Binding-site contacts:
Ligand atom C2 contacts residue ASN709 of chain 1.B at 2.5 Å.
Ligand atom N2 contacts residue ASN709 of chain 1.B at 2.9 Å (h-bond).
Ligand atom O7 contacts residue ILE1130 of chain 1.B at 4.4 Å.
Ligand atom C8 contacts residue GLY1131 of chain 1.B at 3.9 Å.
Ligand atom C1 contacts residue ASN709 of chain 1.B at 1.5 Å.
Ligand atom C8 contacts residue ASN710 of chain 1.B at 4.5 Å.
Ligand atom C7 contacts residue ASN709 of chain 1.B at 3.2 Å.
Ligand atom O5 contacts residue ASN709 of chain 1.B at 2.5 Å (h-bond).
Ligand atom C4 contacts residue ASN709 of chain 1.B at 4.3 Å.
Ligand atom C8 contacts residue ASN709 of chain 1.B at 3.9 Å.
Ligand atom C5 contacts residue ASN709 of chain 1.B at 3.8 Å.
Ligand atom C3 contacts residue ASN709 of chain 1.B at 3.9 Å.
Ligand atom O7 contacts residue ASN709 of chain 1.B at 3.2 Å (h-bond).

Sequence of chain 1.B:
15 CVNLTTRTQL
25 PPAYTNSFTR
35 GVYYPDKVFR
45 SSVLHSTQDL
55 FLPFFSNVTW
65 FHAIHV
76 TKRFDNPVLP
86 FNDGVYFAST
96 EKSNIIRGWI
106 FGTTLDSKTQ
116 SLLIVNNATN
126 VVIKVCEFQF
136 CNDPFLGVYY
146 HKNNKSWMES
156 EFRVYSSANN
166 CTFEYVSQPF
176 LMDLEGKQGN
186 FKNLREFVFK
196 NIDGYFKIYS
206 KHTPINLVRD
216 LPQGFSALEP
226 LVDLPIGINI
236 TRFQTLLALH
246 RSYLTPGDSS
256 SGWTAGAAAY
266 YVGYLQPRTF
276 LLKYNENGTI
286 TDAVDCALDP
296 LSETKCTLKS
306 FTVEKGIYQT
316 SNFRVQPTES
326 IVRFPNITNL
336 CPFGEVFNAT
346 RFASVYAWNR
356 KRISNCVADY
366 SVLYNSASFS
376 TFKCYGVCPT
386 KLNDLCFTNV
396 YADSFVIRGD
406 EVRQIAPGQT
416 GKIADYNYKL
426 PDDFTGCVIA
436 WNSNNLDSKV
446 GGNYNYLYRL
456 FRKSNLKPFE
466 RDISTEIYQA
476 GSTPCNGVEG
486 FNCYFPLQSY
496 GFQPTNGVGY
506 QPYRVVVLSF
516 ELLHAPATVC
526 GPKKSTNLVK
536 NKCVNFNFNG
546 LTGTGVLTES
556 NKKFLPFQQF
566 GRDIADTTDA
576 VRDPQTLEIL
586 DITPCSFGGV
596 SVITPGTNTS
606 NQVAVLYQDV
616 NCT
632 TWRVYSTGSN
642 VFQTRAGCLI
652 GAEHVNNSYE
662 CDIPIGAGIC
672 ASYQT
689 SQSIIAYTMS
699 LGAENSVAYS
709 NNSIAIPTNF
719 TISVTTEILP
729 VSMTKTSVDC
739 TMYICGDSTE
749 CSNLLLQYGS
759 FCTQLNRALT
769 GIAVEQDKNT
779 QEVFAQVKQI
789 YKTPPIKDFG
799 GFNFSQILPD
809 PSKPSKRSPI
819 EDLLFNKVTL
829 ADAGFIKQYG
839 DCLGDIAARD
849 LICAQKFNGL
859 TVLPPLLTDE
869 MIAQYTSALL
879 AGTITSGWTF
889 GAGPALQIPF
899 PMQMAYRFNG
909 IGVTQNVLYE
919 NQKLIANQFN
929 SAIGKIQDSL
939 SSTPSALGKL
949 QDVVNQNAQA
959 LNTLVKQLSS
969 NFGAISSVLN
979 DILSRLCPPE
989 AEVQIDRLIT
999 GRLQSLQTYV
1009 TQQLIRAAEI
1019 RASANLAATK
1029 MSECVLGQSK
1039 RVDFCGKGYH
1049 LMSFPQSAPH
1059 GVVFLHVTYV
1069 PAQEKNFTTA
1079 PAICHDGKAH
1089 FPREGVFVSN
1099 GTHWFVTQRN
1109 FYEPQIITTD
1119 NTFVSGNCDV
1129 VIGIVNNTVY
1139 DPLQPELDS

The protein below binds the small molecule below.
Small molecule (SMILES): CC(=O)N[C@@H]1[C@@H](O)[C@H](O)[C@@H](CO)O[C@H]1O